Binding-site contacts:
Ligand atom C04 contacts residue SER63 of chain 1.E at 4.1 Å.
Ligand atom O16 contacts residue VAL61 of chain 1.E at 4.0 Å.
Ligand atom O01 contacts residue HIS62 of chain 1.E at 3.5 Å (h-bond).
Ligand atom C04 contacts residue TRP70 of chain 1.E at 3.5 Å (hydrophobic).
Ligand atom O05 contacts residue TRP70 of chain 1.E at 3.4 Å.
Ligand atom C08 contacts residue TRP64 of chain 1.E at 3.7 Å (hydrophobic).
Ligand atom C4 contacts residue TRP70 of chain 1.E at 4.4 Å (hydrophobic).
Ligand atom C06 contacts residue TRP64 of chain 1.E at 4.4 Å (hydrophobic).
Ligand atom C02 contacts residue HIS62 of chain 1.E at 3.6 Å.
Ligand atom O05 contacts residue SER63 of chain 1.E at 3.4 Å.
Ligand atom C07 contacts residue TRP70 of chain 1.E at 3.6 Å (hydrophobic).
Ligand atom O16 contacts residue TRP70 of chain 1.E at 3.5 Å.
Ligand atom O16 contacts residue HIS62 of chain 1.E at 4.0 Å.
Ligand atom O18 contacts residue TRP84 of chain 1.E at 3.7 Å.
Ligand atom O01 contacts residue TRP64 of chain 1.E at 3.1 Å (h-bond).
Ligand atom C04 contacts residue TRP64 of chain 1.E at 3.5 Å (hydrophobic).
Ligand atom C07 contacts residue TRP84 of chain 1.E at 3.5 Å (hydrophobic).
Ligand atom C06 contacts residue TRP70 of chain 1.E at 3.5 Å (hydrophobic).
Ligand atom C06 contacts residue PHE86 of chain 1.E at 4.3 Å (hydrophobic).
Ligand atom O05 contacts residue HIS62 of chain 1.E at 3.9 Å.
Ligand atom O05 contacts residue PHE86 of chain 1.E at 3.4 Å.
Ligand atom O18 contacts residue TRP64 of chain 1.E at 4.3 Å.
Ligand atom C04 contacts residue HIS62 of chain 1.E at 3.8 Å.
Ligand atom C08 contacts residue TRP84 of chain 1.E at 4.3 Å (hydrophobic).
Ligand atom O05 contacts residue TRP64 of chain 1.E at 3.0 Å (h-bond).
Ligand atom N03 contacts residue HIS62 of chain 1.E at 2.9 Å (h-bond).
Ligand atom C04 contacts residue PHE86 of chain 1.E at 4.3 Å (hydrophobic).
Ligand atom C02 contacts residue TRP64 of chain 1.E at 3.4 Å (hydrophobic).
Ligand atom N03 contacts residue TRP70 of chain 1.E at 4.2 Å.
Ligand atom N03 contacts residue SER63 of chain 1.E at 4.1 Å.
Ligand atom N03 contacts residue TRP64 of chain 1.E at 3.2 Å (h-bond).
Ligand atom C06 contacts residue TRP84 of chain 1.E at 3.7 Å (hydrophobic).

Sequence of chain 1.E:
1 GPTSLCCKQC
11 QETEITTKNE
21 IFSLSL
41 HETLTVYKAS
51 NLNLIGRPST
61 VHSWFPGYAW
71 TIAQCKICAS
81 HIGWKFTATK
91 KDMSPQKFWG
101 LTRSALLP

This small molecule binds to this protein.
Small molecule (SMILES): O=C1CC[C@H](N2C(=O)c3ccccc3C2=O)C(=O)N1